Binding-site contacts:
Ligand atom C4' contacts residue MG1 of chain 1.M at 3.9 Å.
Ligand atom OP2 contacts residue ARG420 of chain 1.C at 3.0 Å (salt-bridge).
Ligand atom O3' contacts residue MG1 of chain 1.M at 2.4 Å.
Ligand atom O3' contacts residue ASP743 of chain 1.D at 2.6 Å (salt-bridge).
Ligand atom OP1 contacts residue GLN567 of chain 1.C at 3.0 Å (h-bond).
Ligand atom O3' contacts residue GLN567 of chain 1.C at 3.0 Å (h-bond).
Ligand atom C4' contacts residue HIS999 of chain 1.C at 3.8 Å.
Ligand atom N4 contacts residue PHE352 of chain 1.F at 3.8 Å.
Ligand atom O2' contacts residue GLN567 of chain 1.C at 3.7 Å.
Ligand atom C5' contacts residue MG1 of chain 1.M at 3.7 Å.
Ligand atom O2' contacts residue GLN393 of chain 1.C at 3.8 Å.
Ligand atom P contacts residue ARG420 of chain 1.C at 3.5 Å.
Ligand atom OP2 contacts residue ASN448 of chain 1.C at 3.2 Å (h-bond).
Ligand atom C5' contacts residue GLN393 of chain 1.C at 3.8 Å.
Ligand atom OP1 contacts residue LYS838 of chain 1.C at 3.2 Å (salt-bridge).
Ligand atom O2' contacts residue ASP743 of chain 1.D at 3.7 Å.
Ligand atom O4' contacts residue HIS999 of chain 1.C at 3.7 Å.
Ligand atom O2' contacts residue GLN390 of chain 1.C at 3.8 Å.
Ligand atom C2' contacts residue ARG704 of chain 1.D at 3.7 Å.
Ligand atom P contacts residue ASN448 of chain 1.C at 3.7 Å.
Ligand atom OP1 contacts residue ASP741 of chain 1.D at 3.5 Å (salt-bridge).
Ligand atom O5' contacts residue GLN567 of chain 1.C at 3.1 Å (h-bond).
Ligand atom OP1 contacts residue LYS846 of chain 1.C at 3.7 Å.
Ligand atom O5' contacts residue ARG420 of chain 1.C at 3.6 Å.
Ligand atom O3' contacts residue ARG704 of chain 1.D at 2.8 Å (salt-bridge).
Ligand atom O2' contacts residue LYS1004 of chain 1.C at 3.8 Å.
Ligand atom P contacts residue GLN567 of chain 1.C at 3.2 Å.
Ligand atom C3' contacts residue ARG704 of chain 1.D at 3.6 Å.
Ligand atom OP2 contacts residue ASN448 of chain 1.C at 3.5 Å (h-bond).
Ligand atom C3' contacts residue MG1 of chain 1.M at 3.5 Å.
Ligand atom C3' contacts residue ASP743 of chain 1.D at 3.5 Å.
Ligand atom OP2 contacts residue ARG420 of chain 1.C at 3.8 Å.
Ligand atom C5' contacts residue ASP743 of chain 1.D at 3.4 Å.
Ligand atom C5' contacts residue ASP741 of chain 1.D at 3.9 Å.
Ligand atom O5' contacts residue ASN448 of chain 1.C at 3.6 Å.
Ligand atom OP1 contacts residue PRO444 of chain 1.C at 3.4 Å.
Ligand atom OP1 contacts residue ILE452 of chain 1.C at 3.4 Å.
Ligand atom OP1 contacts residue ARG420 of chain 1.C at 2.7 Å (salt-bridge).
Ligand atom C4' contacts residue ASP743 of chain 1.D at 3.3 Å.
Ligand atom C5' contacts residue GLN390 of chain 1.C at 3.2 Å.

Sequence of chain 1.D:
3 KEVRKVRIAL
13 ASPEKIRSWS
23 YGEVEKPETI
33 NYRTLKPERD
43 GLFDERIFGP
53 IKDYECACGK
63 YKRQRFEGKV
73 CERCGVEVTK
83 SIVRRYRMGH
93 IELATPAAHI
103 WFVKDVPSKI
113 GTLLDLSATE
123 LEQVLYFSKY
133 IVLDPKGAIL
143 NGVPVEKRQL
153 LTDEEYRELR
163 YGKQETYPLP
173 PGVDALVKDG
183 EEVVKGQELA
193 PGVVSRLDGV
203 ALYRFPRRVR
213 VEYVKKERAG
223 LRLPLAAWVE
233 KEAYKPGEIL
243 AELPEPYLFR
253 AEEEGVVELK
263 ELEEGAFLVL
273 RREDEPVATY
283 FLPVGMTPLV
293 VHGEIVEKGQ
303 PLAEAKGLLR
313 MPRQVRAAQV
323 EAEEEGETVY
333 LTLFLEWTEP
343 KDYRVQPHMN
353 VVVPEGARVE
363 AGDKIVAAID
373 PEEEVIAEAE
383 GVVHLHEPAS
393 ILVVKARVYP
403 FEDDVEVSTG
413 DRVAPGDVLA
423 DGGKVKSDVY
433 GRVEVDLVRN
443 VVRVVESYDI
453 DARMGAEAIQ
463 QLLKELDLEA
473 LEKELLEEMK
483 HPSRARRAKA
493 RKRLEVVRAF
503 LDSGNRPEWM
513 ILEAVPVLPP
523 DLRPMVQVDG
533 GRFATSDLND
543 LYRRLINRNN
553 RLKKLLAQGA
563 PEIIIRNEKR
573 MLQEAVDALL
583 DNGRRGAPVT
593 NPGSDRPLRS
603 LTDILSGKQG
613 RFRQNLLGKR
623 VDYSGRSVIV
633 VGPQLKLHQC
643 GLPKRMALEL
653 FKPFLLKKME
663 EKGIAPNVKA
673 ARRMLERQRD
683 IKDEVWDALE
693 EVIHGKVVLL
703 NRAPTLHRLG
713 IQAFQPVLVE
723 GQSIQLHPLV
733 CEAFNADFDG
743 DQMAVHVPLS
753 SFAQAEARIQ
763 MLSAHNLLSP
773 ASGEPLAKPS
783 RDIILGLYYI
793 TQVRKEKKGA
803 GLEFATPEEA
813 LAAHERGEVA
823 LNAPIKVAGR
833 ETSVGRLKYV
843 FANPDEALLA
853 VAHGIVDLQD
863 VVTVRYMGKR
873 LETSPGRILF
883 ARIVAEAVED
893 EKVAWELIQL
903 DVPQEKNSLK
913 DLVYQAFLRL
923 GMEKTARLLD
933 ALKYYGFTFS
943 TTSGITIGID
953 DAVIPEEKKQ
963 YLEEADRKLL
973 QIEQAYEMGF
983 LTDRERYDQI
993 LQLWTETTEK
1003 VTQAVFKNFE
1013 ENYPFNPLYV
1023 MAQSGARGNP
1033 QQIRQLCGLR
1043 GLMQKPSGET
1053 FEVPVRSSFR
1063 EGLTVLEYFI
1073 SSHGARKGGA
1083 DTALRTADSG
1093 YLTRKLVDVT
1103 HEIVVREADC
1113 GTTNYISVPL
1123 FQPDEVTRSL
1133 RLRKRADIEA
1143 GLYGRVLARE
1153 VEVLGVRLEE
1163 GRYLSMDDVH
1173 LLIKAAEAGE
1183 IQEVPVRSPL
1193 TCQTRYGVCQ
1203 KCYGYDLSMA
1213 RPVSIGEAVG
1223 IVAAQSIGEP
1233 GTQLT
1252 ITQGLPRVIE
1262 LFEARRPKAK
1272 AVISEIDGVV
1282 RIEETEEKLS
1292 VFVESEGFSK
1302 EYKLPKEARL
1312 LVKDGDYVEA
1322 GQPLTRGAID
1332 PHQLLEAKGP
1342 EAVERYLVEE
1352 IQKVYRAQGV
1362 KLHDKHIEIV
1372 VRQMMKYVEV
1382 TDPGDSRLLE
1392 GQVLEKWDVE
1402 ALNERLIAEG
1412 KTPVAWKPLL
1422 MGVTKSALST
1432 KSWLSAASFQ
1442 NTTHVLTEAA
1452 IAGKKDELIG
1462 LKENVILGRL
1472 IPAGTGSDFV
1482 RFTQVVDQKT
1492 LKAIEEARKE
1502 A

Sequence of chain 1.F:
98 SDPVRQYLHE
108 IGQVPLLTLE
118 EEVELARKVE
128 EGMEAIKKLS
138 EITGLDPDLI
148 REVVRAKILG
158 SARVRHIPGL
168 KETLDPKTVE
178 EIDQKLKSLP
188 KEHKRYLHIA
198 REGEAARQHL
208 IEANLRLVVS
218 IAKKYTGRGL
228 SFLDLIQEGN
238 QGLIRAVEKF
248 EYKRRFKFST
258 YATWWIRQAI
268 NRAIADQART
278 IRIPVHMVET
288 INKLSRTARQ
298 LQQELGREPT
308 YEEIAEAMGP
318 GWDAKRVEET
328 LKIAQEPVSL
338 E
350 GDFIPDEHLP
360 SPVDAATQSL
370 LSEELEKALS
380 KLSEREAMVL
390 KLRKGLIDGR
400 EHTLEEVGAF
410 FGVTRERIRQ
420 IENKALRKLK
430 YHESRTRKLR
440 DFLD

Sequence of chain 1.C:
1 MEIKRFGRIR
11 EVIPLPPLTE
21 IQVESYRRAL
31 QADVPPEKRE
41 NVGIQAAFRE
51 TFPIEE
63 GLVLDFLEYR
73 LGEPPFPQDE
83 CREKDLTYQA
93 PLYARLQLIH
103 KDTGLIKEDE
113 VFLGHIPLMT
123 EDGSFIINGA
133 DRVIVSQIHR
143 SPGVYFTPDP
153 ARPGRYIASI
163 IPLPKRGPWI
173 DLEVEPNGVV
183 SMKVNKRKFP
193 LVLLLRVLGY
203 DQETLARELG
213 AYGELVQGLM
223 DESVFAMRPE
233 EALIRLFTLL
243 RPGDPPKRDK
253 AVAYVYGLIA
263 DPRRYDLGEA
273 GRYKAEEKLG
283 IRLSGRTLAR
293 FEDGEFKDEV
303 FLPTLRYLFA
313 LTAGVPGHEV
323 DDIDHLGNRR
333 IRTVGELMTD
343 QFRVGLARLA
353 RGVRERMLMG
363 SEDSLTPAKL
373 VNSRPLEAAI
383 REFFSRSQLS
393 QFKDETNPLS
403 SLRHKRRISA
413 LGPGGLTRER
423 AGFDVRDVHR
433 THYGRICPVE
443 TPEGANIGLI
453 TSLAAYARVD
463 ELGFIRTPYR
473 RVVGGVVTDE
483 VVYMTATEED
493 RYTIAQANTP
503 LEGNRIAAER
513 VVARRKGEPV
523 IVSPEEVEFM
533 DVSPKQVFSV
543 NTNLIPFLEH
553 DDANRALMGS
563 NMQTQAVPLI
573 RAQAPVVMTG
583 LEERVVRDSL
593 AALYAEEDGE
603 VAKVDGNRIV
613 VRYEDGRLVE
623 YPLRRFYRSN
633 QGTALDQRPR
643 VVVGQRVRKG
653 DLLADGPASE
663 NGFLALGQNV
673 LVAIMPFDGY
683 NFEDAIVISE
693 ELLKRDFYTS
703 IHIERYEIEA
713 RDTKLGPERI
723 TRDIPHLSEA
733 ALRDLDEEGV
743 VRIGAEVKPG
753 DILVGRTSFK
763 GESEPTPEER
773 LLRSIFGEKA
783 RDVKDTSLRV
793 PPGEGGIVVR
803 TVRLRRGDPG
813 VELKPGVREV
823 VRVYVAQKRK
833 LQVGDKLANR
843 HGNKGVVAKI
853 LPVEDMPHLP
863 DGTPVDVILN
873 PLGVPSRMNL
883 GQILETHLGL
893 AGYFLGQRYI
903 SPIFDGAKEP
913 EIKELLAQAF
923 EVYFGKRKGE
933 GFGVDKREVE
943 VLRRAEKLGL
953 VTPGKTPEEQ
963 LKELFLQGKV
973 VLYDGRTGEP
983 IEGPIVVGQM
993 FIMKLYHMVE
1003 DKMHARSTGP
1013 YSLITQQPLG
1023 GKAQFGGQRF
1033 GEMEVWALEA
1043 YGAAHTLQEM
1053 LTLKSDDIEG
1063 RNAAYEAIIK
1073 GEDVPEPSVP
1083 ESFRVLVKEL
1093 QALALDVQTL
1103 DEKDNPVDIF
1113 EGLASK

This small molecule binds to this protein.
Small molecule (SMILES): Nc1ccn([C@@H]2O[C@H](CO[P](=O)(O)O[C@H]3[C@@H](O)[C@H](n4ccc(=O)[nH]c4=O)O[C@@H]3CO[P](=O)(O)O[C@H]3[C@@H](O)[C@H](n4ccc(N)nc4=O)O[C@@H]3CO[P](=O)(O)O[C@H]3[C@@H](O)[C@H](n4ccc(N)nc4=O)O[C@@H]3CO[P](=O)(O)O[C@H]3[C@@H](O)[C@H](n4ccc(N)nc4=O)O[C@@H]3CO)[C@@H](O[P](=O)(O)OC[C@H]3O[C@@H](n4cnc5c(=O)nc(N)[nH]c54)[C@H](O)[C@@H]3O[P](=O)(O)OC[C@H]3O[C@@H](n4cnc5c(N)ncnc54)[C@H](O)[C@@H]3O)[C@H]2O)c(=O)n1